A small-molecule ligand and the protein it binds are described below.
Small molecule (SMILES): CC(=O)N[C@@H]1[C@@H](O)[C@H](O)[C@@H](CO)O[C@H]1O

Binding-site contacts:
Ligand atom C2 contacts residue ASN1071 of chain 1.A at 2.5 Å.
Ligand atom C3 contacts residue ASN1071 of chain 1.A at 3.8 Å.
Ligand atom N2 contacts residue ASN1071 of chain 1.A at 2.9 Å (h-bond).
Ligand atom C7 contacts residue ASN1071 of chain 1.A at 3.3 Å.
Ligand atom O4 contacts residue ALA703 of chain 1.A at 4.2 Å.
Ligand atom C8 contacts residue GLU1069 of chain 1.A at 4.5 Å.
Ligand atom C6 contacts residue ALA703 of chain 1.A at 4.1 Å (hydrophobic).
Ligand atom C4 contacts residue ASN1071 of chain 1.A at 4.2 Å.
Ligand atom O5 contacts residue ASN1071 of chain 1.A at 2.4 Å (h-bond).
Ligand atom O7 contacts residue ASN1071 of chain 1.A at 3.2 Å (h-bond).
Ligand atom C5 contacts residue ALA703 of chain 1.A at 3.8 Å (hydrophobic).
Ligand atom C1 contacts residue ASN1071 of chain 1.A at 1.4 Å.
Ligand atom C5 contacts residue ASN1071 of chain 1.A at 3.7 Å.
Ligand atom O7 contacts residue GLN892 of chain 1.B at 4.2 Å.
Ligand atom C1 contacts residue GLN892 of chain 1.B at 4.5 Å.
Ligand atom C8 contacts residue ASN1071 of chain 1.A at 4.1 Å.

Sequence of chain 1.A:
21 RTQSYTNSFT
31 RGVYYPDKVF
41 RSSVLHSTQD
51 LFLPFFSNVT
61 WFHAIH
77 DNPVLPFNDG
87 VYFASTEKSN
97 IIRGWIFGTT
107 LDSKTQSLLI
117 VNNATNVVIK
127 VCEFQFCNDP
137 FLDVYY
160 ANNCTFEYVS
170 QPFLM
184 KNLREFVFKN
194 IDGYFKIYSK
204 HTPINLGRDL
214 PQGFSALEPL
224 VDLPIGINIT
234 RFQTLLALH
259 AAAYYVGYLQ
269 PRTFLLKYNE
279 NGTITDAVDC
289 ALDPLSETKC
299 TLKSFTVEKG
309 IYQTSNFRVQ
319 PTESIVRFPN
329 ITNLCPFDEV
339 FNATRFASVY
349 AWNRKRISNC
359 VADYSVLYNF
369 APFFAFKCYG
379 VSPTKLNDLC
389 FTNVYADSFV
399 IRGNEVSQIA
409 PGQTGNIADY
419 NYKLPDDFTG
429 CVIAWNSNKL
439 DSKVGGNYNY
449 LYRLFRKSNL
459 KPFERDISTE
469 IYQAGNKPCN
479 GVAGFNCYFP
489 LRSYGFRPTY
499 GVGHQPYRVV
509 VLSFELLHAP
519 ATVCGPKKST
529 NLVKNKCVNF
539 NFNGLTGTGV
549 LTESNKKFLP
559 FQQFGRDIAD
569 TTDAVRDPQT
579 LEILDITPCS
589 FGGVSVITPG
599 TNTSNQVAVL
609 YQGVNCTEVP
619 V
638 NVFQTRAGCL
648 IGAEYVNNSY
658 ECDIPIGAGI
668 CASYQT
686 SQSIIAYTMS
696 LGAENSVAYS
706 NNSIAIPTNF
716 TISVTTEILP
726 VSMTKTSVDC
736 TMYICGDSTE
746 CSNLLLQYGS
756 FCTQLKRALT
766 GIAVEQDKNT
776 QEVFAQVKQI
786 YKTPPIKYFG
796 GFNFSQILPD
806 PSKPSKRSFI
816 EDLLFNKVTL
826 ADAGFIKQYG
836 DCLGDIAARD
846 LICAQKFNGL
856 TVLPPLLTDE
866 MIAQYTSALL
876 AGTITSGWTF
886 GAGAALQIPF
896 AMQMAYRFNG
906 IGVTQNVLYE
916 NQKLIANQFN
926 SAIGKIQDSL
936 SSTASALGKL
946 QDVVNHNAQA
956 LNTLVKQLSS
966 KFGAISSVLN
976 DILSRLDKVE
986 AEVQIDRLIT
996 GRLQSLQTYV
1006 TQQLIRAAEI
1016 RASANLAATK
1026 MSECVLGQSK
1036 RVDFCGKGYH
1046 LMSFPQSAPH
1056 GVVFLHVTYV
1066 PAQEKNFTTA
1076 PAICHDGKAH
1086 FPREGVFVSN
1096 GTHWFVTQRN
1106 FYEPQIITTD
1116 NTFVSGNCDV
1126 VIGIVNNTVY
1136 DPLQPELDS

Sequence of chain 1.B:
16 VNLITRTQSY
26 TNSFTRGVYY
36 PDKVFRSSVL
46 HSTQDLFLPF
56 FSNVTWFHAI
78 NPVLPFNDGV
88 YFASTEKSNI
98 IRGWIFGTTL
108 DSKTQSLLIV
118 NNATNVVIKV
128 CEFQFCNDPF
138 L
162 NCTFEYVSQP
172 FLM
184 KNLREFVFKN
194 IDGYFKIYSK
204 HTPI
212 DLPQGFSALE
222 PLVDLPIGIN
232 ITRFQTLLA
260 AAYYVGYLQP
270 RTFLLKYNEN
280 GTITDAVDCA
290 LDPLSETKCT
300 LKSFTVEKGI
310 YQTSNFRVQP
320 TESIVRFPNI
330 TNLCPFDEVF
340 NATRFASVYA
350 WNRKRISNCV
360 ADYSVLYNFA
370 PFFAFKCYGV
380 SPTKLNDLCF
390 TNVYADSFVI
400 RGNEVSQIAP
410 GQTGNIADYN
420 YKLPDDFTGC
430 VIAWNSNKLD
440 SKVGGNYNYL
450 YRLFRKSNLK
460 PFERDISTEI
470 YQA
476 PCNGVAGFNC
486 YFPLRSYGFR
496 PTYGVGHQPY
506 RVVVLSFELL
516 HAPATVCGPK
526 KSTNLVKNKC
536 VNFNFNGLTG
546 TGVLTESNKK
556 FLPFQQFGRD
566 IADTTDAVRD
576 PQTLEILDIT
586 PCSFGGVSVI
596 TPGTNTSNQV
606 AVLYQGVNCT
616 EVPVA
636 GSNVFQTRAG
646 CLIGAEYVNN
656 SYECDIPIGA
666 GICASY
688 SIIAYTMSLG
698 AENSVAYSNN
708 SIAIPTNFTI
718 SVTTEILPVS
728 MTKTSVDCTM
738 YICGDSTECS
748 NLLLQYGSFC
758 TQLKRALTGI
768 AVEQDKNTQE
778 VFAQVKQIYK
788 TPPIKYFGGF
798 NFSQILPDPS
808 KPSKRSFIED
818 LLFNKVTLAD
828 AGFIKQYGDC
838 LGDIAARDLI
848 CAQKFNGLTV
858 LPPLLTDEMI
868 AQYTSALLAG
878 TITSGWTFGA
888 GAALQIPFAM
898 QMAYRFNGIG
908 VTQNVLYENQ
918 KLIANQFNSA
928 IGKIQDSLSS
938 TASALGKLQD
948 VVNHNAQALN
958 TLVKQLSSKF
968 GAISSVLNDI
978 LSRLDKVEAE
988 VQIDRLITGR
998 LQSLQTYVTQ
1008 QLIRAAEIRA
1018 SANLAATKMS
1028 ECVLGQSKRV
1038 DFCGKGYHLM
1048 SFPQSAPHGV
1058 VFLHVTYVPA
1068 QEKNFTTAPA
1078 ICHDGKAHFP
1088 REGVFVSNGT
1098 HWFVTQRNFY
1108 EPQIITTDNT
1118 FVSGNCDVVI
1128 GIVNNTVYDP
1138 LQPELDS